The small molecule below binds the protein below.
Small molecule (SMILES): CC(=O)N[C@@H]1[C@@H](O)[C@H](O)[C@@H](CO)O[C@H]1O

Sequence of chain 1.A:
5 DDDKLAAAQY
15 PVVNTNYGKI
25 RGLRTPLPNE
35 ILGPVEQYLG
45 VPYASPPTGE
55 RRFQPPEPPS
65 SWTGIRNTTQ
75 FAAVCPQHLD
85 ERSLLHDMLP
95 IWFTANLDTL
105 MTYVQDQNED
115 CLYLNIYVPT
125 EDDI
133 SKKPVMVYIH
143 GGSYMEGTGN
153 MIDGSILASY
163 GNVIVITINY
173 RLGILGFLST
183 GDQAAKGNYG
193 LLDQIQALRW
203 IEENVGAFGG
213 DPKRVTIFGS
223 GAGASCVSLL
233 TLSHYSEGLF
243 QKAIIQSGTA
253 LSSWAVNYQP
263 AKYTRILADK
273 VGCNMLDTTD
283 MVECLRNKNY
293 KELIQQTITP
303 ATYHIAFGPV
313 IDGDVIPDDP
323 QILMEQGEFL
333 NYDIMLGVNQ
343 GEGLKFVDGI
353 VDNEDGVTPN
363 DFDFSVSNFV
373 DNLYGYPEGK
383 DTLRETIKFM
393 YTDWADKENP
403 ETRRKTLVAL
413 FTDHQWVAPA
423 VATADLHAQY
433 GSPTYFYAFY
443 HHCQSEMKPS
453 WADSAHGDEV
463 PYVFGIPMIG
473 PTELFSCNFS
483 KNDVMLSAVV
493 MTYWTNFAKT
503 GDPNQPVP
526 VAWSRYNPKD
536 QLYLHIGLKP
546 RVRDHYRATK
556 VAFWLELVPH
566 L

Binding-site contacts:
Ligand atom O7 contacts residue ASN71 of chain 1.A at 3.6 Å.
Ligand atom C3 contacts residue ASN71 of chain 1.A at 3.7 Å.
Ligand atom C8 contacts residue ASN71 of chain 1.A at 4.4 Å.
Ligand atom C2 contacts residue ASN71 of chain 1.A at 2.4 Å.
Ligand atom C7 contacts residue ASN71 of chain 1.A at 3.3 Å.
Ligand atom C4 contacts residue ASN71 of chain 1.A at 4.3 Å.
Ligand atom O5 contacts residue ASN71 of chain 1.A at 2.5 Å (h-bond).
Ligand atom C5 contacts residue ASN71 of chain 1.A at 3.7 Å.
Ligand atom C1 contacts residue ARG25 of chain 1.A at 4.3 Å.
Ligand atom N2 contacts residue ASN71 of chain 1.A at 2.7 Å (h-bond).
Ligand atom C1 contacts residue ASN71 of chain 1.A at 1.4 Å.